Binding-site contacts:
Ligand atom N04 contacts residue TRP61 of chain 3.B at 3.9 Å.
Ligand atom O17 contacts residue LEU45 of chain 3.B at 4.2 Å.
Ligand atom S11 contacts residue GLU269 of chain 2.B at 3.3 Å (salt-bridge).
Ligand atom O14 contacts residue ASP94 of chain 3.B at 4.0 Å.
Ligand atom O08 contacts residue TRP89 of chain 3.B at 2.8 Å (h-bond).
Ligand atom N04 contacts residue PHE46 of chain 3.B at 4.2 Å.
Ligand atom C09 contacts residue TRP61 of chain 3.B at 3.8 Å (hydrophobic).
Ligand atom C07 contacts residue TRP89 of chain 3.B at 3.8 Å (hydrophobic).
Ligand atom O17 contacts residue PHE46 of chain 3.B at 3.3 Å.
Ligand atom C07 contacts residue TYR91 of chain 3.B at 3.6 Å (hydrophobic).
Ligand atom C01 contacts residue TRP61 of chain 3.B at 3.7 Å (hydrophobic).
Ligand atom C09 contacts residue TYR91 of chain 3.B at 3.4 Å (hydrophobic).
Ligand atom O08 contacts residue ASP94 of chain 3.B at 2.8 Å (salt-bridge).
Ligand atom O14 contacts residue GLU47 of chain 3.B at 3.2 Å (salt-bridge).
Ligand atom O17 contacts residue GLU47 of chain 3.B at 2.8 Å (salt-bridge).
Ligand atom C09 contacts residue TRP89 of chain 3.B at 3.7 Å (hydrophobic).
Ligand atom C10 contacts residue TRP61 of chain 3.B at 4.0 Å (hydrophobic).
Ligand atom C01 contacts residue LEU45 of chain 3.B at 3.8 Å (hydrophobic).
Ligand atom C13 contacts residue PHE46 of chain 3.B at 3.8 Å (hydrophobic).
Ligand atom O12 contacts residue TRP61 of chain 3.B at 2.7 Å (h-bond).
Ligand atom N15 contacts residue PHE46 of chain 3.B at 3.8 Å.
Ligand atom C16 contacts residue PHE46 of chain 3.B at 3.8 Å (hydrophobic).
Ligand atom C13 contacts residue GLU47 of chain 3.B at 3.4 Å.
Ligand atom O17 contacts residue GLU44 of chain 3.B at 4.1 Å.
Ligand atom S11 contacts residue TRP61 of chain 3.B at 3.3 Å (h-bond).
Ligand atom O08 contacts residue TYR91 of chain 3.B at 3.4 Å.
Ligand atom C03 contacts residue TRP61 of chain 3.B at 3.6 Å (hydrophobic).
Ligand atom O14 contacts residue PHE46 of chain 3.B at 3.9 Å.
Ligand atom C16 contacts residue GLU47 of chain 3.B at 3.4 Å.
Ligand atom C06 contacts residue ASP94 of chain 3.B at 3.3 Å.
Ligand atom O14 contacts residue LYS49 of chain 3.B at 3.9 Å.
Ligand atom C02 contacts residue TRP61 of chain 3.B at 4.0 Å (hydrophobic).
Ligand atom N15 contacts residue GLU47 of chain 3.B at 2.8 Å (salt-bridge).
Ligand atom C10 contacts residue TYR91 of chain 3.B at 3.6 Å (hydrophobic).
Ligand atom S11 contacts residue ARG64 of chain 3.B at 4.0 Å.
Ligand atom O12 contacts residue TRP89 of chain 3.B at 3.4 Å (h-bond).
Ligand atom C07 contacts residue ASP94 of chain 3.B at 3.4 Å.
Ligand atom C05 contacts residue TRP61 of chain 3.B at 3.8 Å (hydrophobic).
Ligand atom C05 contacts residue TRP89 of chain 3.B at 3.8 Å (hydrophobic).
Ligand atom S11 contacts residue TYR91 of chain 3.B at 3.6 Å.

Sequence of chain 2.B:
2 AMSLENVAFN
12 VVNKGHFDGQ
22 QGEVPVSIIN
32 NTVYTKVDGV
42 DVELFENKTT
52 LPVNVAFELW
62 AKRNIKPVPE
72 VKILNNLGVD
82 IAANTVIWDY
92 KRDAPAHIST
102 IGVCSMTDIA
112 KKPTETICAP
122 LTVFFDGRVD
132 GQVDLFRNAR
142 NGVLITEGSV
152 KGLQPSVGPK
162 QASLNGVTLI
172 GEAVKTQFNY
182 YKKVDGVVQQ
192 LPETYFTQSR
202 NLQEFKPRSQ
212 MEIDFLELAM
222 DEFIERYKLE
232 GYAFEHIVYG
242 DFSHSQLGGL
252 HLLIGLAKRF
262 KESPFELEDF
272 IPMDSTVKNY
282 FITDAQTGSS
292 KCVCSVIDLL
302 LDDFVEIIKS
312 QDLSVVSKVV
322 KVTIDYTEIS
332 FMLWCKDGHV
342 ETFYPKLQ

The small molecule below binds the protein below.
Small molecule (SMILES): Cc1cn([C@H]2C[C@H](O)[C@@H](CS)O2)c(=O)[nH]c1=O

Sequence of chain 3.B:
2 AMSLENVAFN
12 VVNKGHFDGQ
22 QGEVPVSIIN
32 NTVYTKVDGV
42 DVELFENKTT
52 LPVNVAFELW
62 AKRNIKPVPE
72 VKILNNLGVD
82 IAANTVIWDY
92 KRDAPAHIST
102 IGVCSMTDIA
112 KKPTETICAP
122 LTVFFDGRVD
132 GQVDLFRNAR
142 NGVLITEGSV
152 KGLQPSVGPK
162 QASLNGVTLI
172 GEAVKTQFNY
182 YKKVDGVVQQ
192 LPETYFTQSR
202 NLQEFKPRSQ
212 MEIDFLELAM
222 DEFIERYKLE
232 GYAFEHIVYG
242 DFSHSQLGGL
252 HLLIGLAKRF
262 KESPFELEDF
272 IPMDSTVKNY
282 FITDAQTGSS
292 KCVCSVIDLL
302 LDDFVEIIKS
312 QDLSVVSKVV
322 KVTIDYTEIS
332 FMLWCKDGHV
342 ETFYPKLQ